Sequence of chain 1.B:
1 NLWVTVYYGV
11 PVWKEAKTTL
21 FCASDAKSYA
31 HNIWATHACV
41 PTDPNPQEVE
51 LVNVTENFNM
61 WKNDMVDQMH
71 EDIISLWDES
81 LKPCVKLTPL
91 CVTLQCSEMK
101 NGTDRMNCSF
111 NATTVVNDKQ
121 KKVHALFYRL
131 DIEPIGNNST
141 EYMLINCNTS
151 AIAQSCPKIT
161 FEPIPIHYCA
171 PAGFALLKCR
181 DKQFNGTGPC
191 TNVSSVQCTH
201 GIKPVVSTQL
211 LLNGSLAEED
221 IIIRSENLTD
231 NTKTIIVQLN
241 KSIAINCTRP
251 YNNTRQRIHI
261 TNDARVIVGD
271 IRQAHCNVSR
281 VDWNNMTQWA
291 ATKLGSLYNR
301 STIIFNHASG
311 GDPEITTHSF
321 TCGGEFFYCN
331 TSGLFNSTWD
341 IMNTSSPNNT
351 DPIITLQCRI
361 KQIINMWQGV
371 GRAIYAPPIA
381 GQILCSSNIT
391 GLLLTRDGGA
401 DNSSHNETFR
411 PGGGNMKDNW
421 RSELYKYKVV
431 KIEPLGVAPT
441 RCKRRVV

Sequence of chain 1.I:
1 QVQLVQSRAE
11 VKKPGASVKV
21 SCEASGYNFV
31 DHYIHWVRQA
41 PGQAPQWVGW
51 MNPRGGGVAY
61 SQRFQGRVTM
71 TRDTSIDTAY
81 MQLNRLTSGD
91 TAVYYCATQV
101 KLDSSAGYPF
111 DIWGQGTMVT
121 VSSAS

A protein and the small-molecule ligand that binds it are described below.
Small molecule (SMILES): CC(=O)N[C@H]1[C@H](O[C@H]2[C@H](O)[C@@H](NC(C)=O)CO[C@@H]2CO)O[C@H](CO)[C@@H](O)[C@@H]1O

Binding-site contacts:
Ligand atom C7 contacts residue GLU133 of chain 1.C at 4.3 Å.
Ligand atom C2 contacts residue GLU133 of chain 1.C at 3.9 Å.
Ligand atom C3 contacts residue ASN148 of chain 1.C at 3.9 Å.
Ligand atom C4 contacts residue ASN148 of chain 1.C at 4.2 Å.
Ligand atom O6 contacts residue ASP73 of chain 1.I at 2.7 Å (salt-bridge).
Ligand atom C7 contacts residue MET143 of chain 1.C at 3.8 Å (hydrophobic).
Ligand atom O7 contacts residue ILE135 of chain 1.C at 3.5 Å.
Ligand atom N2 contacts residue ASN148 of chain 1.C at 3.1 Å (h-bond).
Ligand atom O7 contacts residue MET143 of chain 1.C at 3.5 Å.
Ligand atom C8 contacts residue ASN148 of chain 1.C at 4.3 Å.
Ligand atom O7 contacts residue PRO134 of chain 1.C at 4.2 Å.
Ligand atom C1 contacts residue ASN148 of chain 1.C at 1.4 Å.
Ligand atom C6 contacts residue ASP73 of chain 1.I at 3.6 Å.
Ligand atom O7 contacts residue GLU133 of chain 1.C at 4.3 Å.
Ligand atom N2 contacts residue GLU133 of chain 1.C at 3.4 Å (salt-bridge).
Ligand atom C5 contacts residue ASN148 of chain 1.C at 3.6 Å.
Ligand atom N2 contacts residue MET143 of chain 1.C at 4.2 Å.
Ligand atom C7 contacts residue VAL115 of chain 1.B at 4.5 Å (hydrophobic).
Ligand atom C8 contacts residue VAL115 of chain 1.B at 3.8 Å (hydrophobic).
Ligand atom C7 contacts residue ASN148 of chain 1.C at 3.9 Å.
Ligand atom O5 contacts residue ASN148 of chain 1.C at 2.3 Å (h-bond).
Ligand atom C2 contacts residue ASN148 of chain 1.C at 2.5 Å.

Sequence of chain 1.C:
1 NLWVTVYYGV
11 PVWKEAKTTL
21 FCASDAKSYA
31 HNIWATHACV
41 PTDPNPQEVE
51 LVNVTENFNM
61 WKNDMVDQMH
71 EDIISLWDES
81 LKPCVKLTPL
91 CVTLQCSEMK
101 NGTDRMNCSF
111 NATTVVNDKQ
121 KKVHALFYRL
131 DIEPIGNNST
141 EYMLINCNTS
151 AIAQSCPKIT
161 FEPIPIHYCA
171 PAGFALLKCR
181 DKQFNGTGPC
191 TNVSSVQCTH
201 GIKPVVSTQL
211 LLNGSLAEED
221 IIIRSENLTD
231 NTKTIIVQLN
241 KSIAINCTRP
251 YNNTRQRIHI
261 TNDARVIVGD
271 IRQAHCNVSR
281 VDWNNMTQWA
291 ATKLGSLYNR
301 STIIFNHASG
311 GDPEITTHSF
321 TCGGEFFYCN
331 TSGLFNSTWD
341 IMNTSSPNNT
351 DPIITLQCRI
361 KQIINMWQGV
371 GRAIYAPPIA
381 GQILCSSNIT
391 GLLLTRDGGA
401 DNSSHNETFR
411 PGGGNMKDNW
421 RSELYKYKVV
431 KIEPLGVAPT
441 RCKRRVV